Binding-site contacts:
Ligand atom C2 contacts residue TRP71 of chain 1.A at 3.8 Å (hydrophobic).
Ligand atom C4 contacts residue TRP25 of chain 1.A at 3.4 Å (hydrophobic).
Ligand atom N3 contacts residue TRP71 of chain 1.A at 3.9 Å.
Ligand atom O1B contacts residue ARG170 of chain 1.A at 2.8 Å (salt-bridge).
Ligand atom C2 contacts residue GLU72 of chain 1.A at 3.4 Å.
Ligand atom O6 contacts residue TRP71 of chain 1.A at 3.0 Å (h-bond).
Ligand atom O3B contacts residue LYS126 of chain 1.A at 3.1 Å (salt-bridge).
Ligand atom C2 contacts residue TRP25 of chain 1.A at 3.6 Å (hydrophobic).
Ligand atom O6 contacts residue TRP25 of chain 1.A at 3.5 Å.
Ligand atom C4 contacts residue TRP71 of chain 1.A at 3.7 Å (hydrophobic).
Ligand atom O1A contacts residue ARG121 of chain 1.A at 3.6 Å (salt-bridge).
Ligand atom N7 contacts residue TRP25 of chain 1.A at 3.4 Å.
Ligand atom N1 contacts residue GLU72 of chain 1.A at 2.6 Å (salt-bridge).
Ligand atom C1' contacts residue TRP25 of chain 1.A at 3.5 Å (hydrophobic).
Ligand atom PB contacts residue ARG170 of chain 1.A at 3.9 Å.
Ligand atom N9 contacts residue TRP71 of chain 1.A at 3.9 Å.
Ligand atom C5' contacts residue ARG170 of chain 1.A at 3.2 Å.
Ligand atom C5 contacts residue TRP71 of chain 1.A at 3.6 Å (hydrophobic).
Ligand atom CM7 contacts residue TRP71 of chain 1.A at 3.5 Å (hydrophobic).
Ligand atom O6 contacts residue LYS70 of chain 1.A at 3.7 Å.
Ligand atom N3 contacts residue TRP25 of chain 1.A at 3.6 Å.
Ligand atom N7 contacts residue TRP71 of chain 1.A at 3.4 Å.
Ligand atom N2 contacts residue GLU72 of chain 1.A at 3.3 Å (salt-bridge).
Ligand atom O3A contacts residue ARG170 of chain 1.A at 3.4 Å (salt-bridge).
Ligand atom C6 contacts residue GLU72 of chain 1.A at 3.5 Å.
Ligand atom CM7 contacts residue TRP25 of chain 1.A at 3.7 Å (hydrophobic).
Ligand atom N1 contacts residue TRP71 of chain 1.A at 3.5 Å.
Ligand atom N9 contacts residue TRP25 of chain 1.A at 3.5 Å.
Ligand atom O2B contacts residue ARG121 of chain 1.A at 3.4 Å (salt-bridge).
Ligand atom N1 contacts residue TRP25 of chain 1.A at 3.5 Å.
Ligand atom O3B contacts residue ARG121 of chain 1.A at 3.6 Å (salt-bridge).
Ligand atom C8 contacts residue TRP25 of chain 1.A at 3.6 Å (hydrophobic).
Ligand atom O6 contacts residue GLU72 of chain 1.A at 3.6 Å (salt-bridge).
Ligand atom O4' contacts residue TRP25 of chain 1.A at 3.4 Å.
Ligand atom C6 contacts residue TRP71 of chain 1.A at 3.3 Å (hydrophobic).
Ligand atom C8 contacts residue TRP71 of chain 1.A at 3.8 Å (hydrophobic).
Ligand atom C5 contacts residue TRP25 of chain 1.A at 3.5 Å (hydrophobic).
Ligand atom C6 contacts residue TRP25 of chain 1.A at 3.3 Å (hydrophobic).
Ligand atom C2' contacts residue TRP71 of chain 1.A at 3.8 Å (hydrophobic).
Ligand atom O2A contacts residue ARG121 of chain 1.A at 3.3 Å (salt-bridge).

Sequence of chain 1.A:
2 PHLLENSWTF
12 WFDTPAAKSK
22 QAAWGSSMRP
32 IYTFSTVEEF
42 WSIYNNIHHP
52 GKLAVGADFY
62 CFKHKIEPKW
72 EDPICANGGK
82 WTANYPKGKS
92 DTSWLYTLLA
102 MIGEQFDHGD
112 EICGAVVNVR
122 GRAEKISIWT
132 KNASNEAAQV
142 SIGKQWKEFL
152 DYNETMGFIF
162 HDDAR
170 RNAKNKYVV

This protein binds this small molecule.
Small molecule (SMILES): C[n+]1cn([C@@H]2O[C@H](CO[P](=O)(O)O[P](=O)(O)OP(=O)(O)O)[C@@H](O)[C@H]2O)c2nc(N)[nH]c(=O)c21